This protein binds this small molecule.
Small molecule (SMILES): CCCCCCCC(=O)N[C@@H](CO[C@H]1O[C@H](CO)[C@H](O)[C@H](O)[C@H]1O)[C@H](O)[C@H](O)CCCC(=O)Nc1ccc(CCCCC)cc1

Sequence of chain 1.A:
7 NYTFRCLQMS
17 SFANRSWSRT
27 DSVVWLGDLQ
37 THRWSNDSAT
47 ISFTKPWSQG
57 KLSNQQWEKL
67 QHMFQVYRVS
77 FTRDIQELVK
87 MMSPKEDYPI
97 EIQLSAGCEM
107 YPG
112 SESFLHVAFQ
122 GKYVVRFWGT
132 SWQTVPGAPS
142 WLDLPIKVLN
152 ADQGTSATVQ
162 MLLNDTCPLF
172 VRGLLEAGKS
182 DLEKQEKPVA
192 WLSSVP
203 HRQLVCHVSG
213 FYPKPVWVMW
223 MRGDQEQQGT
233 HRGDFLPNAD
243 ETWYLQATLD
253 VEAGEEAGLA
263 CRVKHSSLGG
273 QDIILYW

Binding-site contacts:
Ligand atom C18 contacts residue LEU150 of chain 1.A at 3.6 Å (hydrophobic).
Ligand atom OC1 contacts residue THR156 of chain 1.A at 3.6 Å (h-bond).
Ligand atom O32 contacts residue ASP80 of chain 1.A at 2.9 Å (salt-bridge).
Ligand atom OG4 contacts residue THR156 of chain 1.A at 3.8 Å.
Ligand atom C11 contacts residue LEU143 of chain 1.A at 3.6 Å (hydrophobic).
Ligand atom O contacts residue TRP133 of chain 1.A at 3.8 Å.
Ligand atom C12 contacts residue PHE120 of chain 1.A at 3.5 Å (hydrophobic).
Ligand atom O1 contacts residue ARG79 of chain 1.A at 3.6 Å.
Ligand atom C12 contacts residue ILE98 of chain 1.A at 3.9 Å (hydrophobic).
Ligand atom N1 contacts residue LEU150 of chain 1.A at 3.7 Å.
Ligand atom C25 contacts residue PLM1 of chain 1.F at 3.7 Å.
Ligand atom OG4 contacts residue ASP153 of chain 1.A at 2.6 Å (salt-bridge).
Ligand atom C10 contacts residue ILE98 of chain 1.A at 3.7 Å (hydrophobic).
Ligand atom C22 contacts residue TYR73 of chain 1.A at 3.6 Å (hydrophobic).
Ligand atom C3 contacts residue THR156 of chain 1.A at 3.7 Å.
Ligand atom O1 contacts residue SER76 of chain 1.A at 3.5 Å.
Ligand atom C21 contacts residue TYR73 of chain 1.A at 3.9 Å (hydrophobic).
Ligand atom C22 contacts residue VAL160 of chain 1.A at 3.9 Å (hydrophobic).
Ligand atom C3 contacts residue ASP80 of chain 1.A at 3.8 Å.
Ligand atom OG4 contacts residue GLY155 of chain 1.A at 3.5 Å.
Ligand atom C2 contacts residue THR156 of chain 1.A at 3.5 Å.
Ligand atom N contacts residue THR156 of chain 1.A at 3.0 Å (h-bond).
Ligand atom CG2 contacts residue ASP153 of chain 1.A at 3.9 Å.
Ligand atom C5 contacts residue ASP80 of chain 1.A at 3.5 Å.
Ligand atom CG3 contacts residue THR156 of chain 1.A at 3.8 Å.
Ligand atom OC1 contacts residue ASP153 of chain 1.A at 3.8 Å.
Ligand atom OG3 contacts residue ASP153 of chain 1.A at 3.0 Å (salt-bridge).
Ligand atom C4 contacts residue SER76 of chain 1.A at 3.9 Å.
Ligand atom C20 contacts residue THR156 of chain 1.A at 3.9 Å.
Ligand atom O1 contacts residue ASP80 of chain 1.A at 3.8 Å.
Ligand atom CG3 contacts residue ASP153 of chain 1.A at 3.2 Å.
Ligand atom O32 contacts residue LEU150 of chain 1.A at 3.9 Å.
Ligand atom O2 contacts residue TYR73 of chain 1.A at 3.6 Å.
Ligand atom C12 contacts residue TRP142 of chain 1.A at 3.9 Å (hydrophobic).
Ligand atom O contacts residue TYR73 of chain 1.A at 3.6 Å.
Ligand atom C4 contacts residue ASP80 of chain 1.A at 3.8 Å.
Ligand atom C1 contacts residue THR156 of chain 1.A at 3.7 Å.
Ligand atom C24 contacts residue TYR73 of chain 1.A at 3.8 Å (hydrophobic).
Ligand atom C13 contacts residue LEU150 of chain 1.A at 3.9 Å (hydrophobic).
Ligand atom C9 contacts residue VAL118 of chain 1.A at 3.5 Å (hydrophobic).